A protein and the small-molecule ligand that binds it are described below.
Small molecule (SMILES): CC(=O)N[C@@H]1[C@@H](O)[C@H](O)[C@@H](CO)O[C@H]1O

Binding-site contacts:
Ligand atom C5 contacts residue ASN199 of chain 1.A at 3.6 Å.
Ligand atom C8 contacts residue ILE164 of chain 1.A at 4.2 Å (hydrophobic).
Ligand atom O3 contacts residue ASN199 of chain 1.A at 4.5 Å.
Ligand atom N2 contacts residue ASN199 of chain 1.A at 2.6 Å (h-bond).
Ligand atom C7 contacts residue ASN199 of chain 1.A at 3.2 Å.
Ligand atom C1 contacts residue ILE164 of chain 1.A at 4.2 Å (hydrophobic).
Ligand atom O7 contacts residue LYS237 of chain 1.A at 4.1 Å.
Ligand atom C4 contacts residue ASN199 of chain 1.A at 4.1 Å.
Ligand atom C1 contacts residue ASN199 of chain 1.A at 1.4 Å.
Ligand atom C2 contacts residue ASN199 of chain 1.A at 2.2 Å.
Ligand atom C1 contacts residue THR201 of chain 1.A at 3.0 Å.
Ligand atom O5 contacts residue THR201 of chain 1.A at 3.5 Å (h-bond).
Ligand atom C2 contacts residue THR201 of chain 1.A at 4.1 Å.
Ligand atom O7 contacts residue ILE164 of chain 1.A at 4.4 Å.
Ligand atom C3 contacts residue THR201 of chain 1.A at 4.4 Å.
Ligand atom O6 contacts residue GLU202 of chain 1.A at 4.3 Å.
Ligand atom C6 contacts residue THR201 of chain 1.A at 4.5 Å.
Ligand atom N2 contacts residue ILE164 of chain 1.A at 3.6 Å.
Ligand atom C5 contacts residue THR201 of chain 1.A at 3.8 Å.
Ligand atom C3 contacts residue ASN199 of chain 1.A at 3.6 Å.
Ligand atom O7 contacts residue GLN197 of chain 1.A at 4.2 Å.
Ligand atom O6 contacts residue THR201 of chain 1.A at 4.0 Å.
Ligand atom O5 contacts residue ASN199 of chain 1.A at 2.4 Å (h-bond).
Ligand atom C7 contacts residue ILE164 of chain 1.A at 3.9 Å (hydrophobic).
Ligand atom O7 contacts residue ASN199 of chain 1.A at 3.1 Å (h-bond).
Ligand atom N2 contacts residue THR201 of chain 1.A at 4.3 Å.

Sequence of chain 1.A:
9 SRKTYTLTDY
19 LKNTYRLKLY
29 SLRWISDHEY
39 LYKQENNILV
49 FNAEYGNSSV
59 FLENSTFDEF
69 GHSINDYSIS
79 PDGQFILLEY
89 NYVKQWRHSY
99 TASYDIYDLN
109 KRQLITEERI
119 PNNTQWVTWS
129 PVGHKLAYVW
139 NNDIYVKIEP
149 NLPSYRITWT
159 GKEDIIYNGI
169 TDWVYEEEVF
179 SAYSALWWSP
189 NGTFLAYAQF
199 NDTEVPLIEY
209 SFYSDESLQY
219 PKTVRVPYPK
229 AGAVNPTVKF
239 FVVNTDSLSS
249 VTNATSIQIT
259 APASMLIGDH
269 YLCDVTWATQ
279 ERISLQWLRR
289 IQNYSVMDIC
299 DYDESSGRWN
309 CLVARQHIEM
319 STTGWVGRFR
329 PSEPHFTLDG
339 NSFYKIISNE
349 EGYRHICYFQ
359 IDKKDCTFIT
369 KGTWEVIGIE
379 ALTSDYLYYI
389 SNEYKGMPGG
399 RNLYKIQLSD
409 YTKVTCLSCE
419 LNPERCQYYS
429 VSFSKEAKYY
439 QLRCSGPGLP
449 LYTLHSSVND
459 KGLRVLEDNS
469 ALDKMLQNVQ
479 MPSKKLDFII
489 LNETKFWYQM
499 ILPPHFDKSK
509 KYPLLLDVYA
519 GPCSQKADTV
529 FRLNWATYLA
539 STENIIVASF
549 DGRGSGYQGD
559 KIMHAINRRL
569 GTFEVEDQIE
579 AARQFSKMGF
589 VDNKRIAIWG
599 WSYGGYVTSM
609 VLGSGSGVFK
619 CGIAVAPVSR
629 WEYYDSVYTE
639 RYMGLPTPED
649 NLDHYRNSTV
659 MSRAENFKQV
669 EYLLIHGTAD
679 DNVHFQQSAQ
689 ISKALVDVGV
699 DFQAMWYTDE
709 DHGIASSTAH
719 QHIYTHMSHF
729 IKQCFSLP